Sequence of chain 1.F:
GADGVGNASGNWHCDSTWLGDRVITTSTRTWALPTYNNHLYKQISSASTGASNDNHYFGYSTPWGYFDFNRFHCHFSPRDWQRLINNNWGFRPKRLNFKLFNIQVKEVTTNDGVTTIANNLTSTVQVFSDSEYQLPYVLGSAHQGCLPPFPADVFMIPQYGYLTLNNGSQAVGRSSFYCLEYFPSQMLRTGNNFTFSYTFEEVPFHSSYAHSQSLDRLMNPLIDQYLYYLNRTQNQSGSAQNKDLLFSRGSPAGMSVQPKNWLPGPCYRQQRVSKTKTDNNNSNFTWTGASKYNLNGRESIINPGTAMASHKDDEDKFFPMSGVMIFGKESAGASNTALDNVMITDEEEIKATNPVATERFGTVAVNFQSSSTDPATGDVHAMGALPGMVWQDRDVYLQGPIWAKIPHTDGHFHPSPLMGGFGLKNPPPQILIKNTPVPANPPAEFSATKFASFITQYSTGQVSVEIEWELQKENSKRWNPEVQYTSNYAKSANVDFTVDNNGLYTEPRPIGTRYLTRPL

Binding-site contacts:
Ligand atom N6 contacts residue SER632 of chain 1.F at 3.6 Å.
Ligand atom N3 contacts residue GLY639 of chain 1.F at 4.2 Å.
Ligand atom C6 contacts residue PRO631 of chain 1.F at 4.3 Å (hydrophobic).
Ligand atom C5 contacts residue PRO631 of chain 1.F at 4.4 Å (hydrophobic).
Ligand atom N7 contacts residue SER632 of chain 1.F at 3.7 Å.
Ligand atom N6 contacts residue GLY637 of chain 1.F at 3.4 Å (h-bond).
Ligand atom C8 contacts residue HIS630 of chain 1.F at 3.3 Å.
Ligand atom C6 contacts residue GLY639 of chain 1.F at 3.7 Å.
Ligand atom N6 contacts residue PRO633 of chain 1.F at 4.4 Å.
Ligand atom N9 contacts residue PRO631 of chain 1.F at 3.9 Å.
Ligand atom C5 contacts residue SER632 of chain 1.F at 3.9 Å.
Ligand atom N7 contacts residue ASP609 of chain 1.F at 4.0 Å.
Ligand atom N6 contacts residue GLY639 of chain 1.F at 3.5 Å (h-bond).
Ligand atom N6 contacts residue PHE638 of chain 1.F at 3.7 Å.
Ligand atom N1 contacts residue PRO631 of chain 1.F at 4.2 Å.
Ligand atom C2 contacts residue ILE622 of chain 1.F at 4.3 Å (hydrophobic).
Ligand atom N3 contacts residue PRO631 of chain 1.F at 4.1 Å.
Ligand atom C4 contacts residue PRO631 of chain 1.F at 4.2 Å (hydrophobic).
Ligand atom C2 contacts residue GLY639 of chain 1.F at 2.9 Å.
Ligand atom C5 contacts residue PRO420 of chain 1.F at 4.5 Å (hydrophobic).
Ligand atom N1 contacts residue GLY639 of chain 1.F at 3.0 Å (h-bond).
Ligand atom N7 contacts residue HIS630 of chain 1.F at 3.7 Å.
Ligand atom N9 contacts residue HIS630 of chain 1.F at 4.4 Å.
Ligand atom C6 contacts residue SER632 of chain 1.F at 4.0 Å.
Ligand atom N1 contacts residue PHE638 of chain 1.F at 4.1 Å.
Ligand atom C2 contacts residue PRO631 of chain 1.F at 4.2 Å (hydrophobic).

The small molecule below binds the protein below.
Small molecule (SMILES): Nc1ncnc2[nH]cnc12